Sequence of chain 1.C:
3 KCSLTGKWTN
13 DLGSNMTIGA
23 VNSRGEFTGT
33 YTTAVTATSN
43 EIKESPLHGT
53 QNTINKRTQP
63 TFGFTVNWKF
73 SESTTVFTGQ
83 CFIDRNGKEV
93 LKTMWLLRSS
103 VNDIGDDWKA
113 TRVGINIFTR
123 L

Sequence of chain 1.A:
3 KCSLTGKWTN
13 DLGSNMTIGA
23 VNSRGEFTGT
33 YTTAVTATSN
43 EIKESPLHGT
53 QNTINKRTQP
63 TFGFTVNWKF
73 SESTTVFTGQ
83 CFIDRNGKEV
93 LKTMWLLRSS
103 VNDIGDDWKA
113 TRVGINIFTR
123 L

Binding-site contacts:
Ligand atom N2 contacts residue THR35 of chain 1.A at 3.0 Å (h-bond).
Ligand atom C7 contacts residue THR35 of chain 1.A at 3.7 Å.
Ligand atom C10 contacts residue SER73 of chain 1.A at 3.7 Å.
Ligand atom C5 contacts residue TRP97 of chain 1.A at 3.9 Å (hydrophobic).
Ligand atom C16 contacts residue SER101 of chain 1.A at 3.7 Å.
Ligand atom O11 contacts residue THR40 of chain 1.A at 2.8 Å.
Ligand atom C11 contacts residue SER75 of chain 1.A at 3.9 Å.
Ligand atom O11 contacts residue ALA39 of chain 1.A at 2.8 Å (h-bond).
Ligand atom C11 contacts residue ALA39 of chain 1.A at 4.0 Å (hydrophobic).
Ligand atom C10 contacts residue THR40 of chain 1.A at 3.2 Å.
Ligand atom C3 contacts residue SER16 of chain 1.A at 3.8 Å.
Ligand atom O3 contacts residue SER16 of chain 1.A at 2.8 Å (h-bond).
Ligand atom C6 contacts residue TRP97 of chain 1.A at 3.4 Å (hydrophobic).
Ligand atom C4 contacts residue TRP110 of chain 1.C at 3.8 Å (hydrophobic).
Ligand atom C3 contacts residue TYR33 of chain 1.A at 3.5 Å (hydrophobic).
Ligand atom O3 contacts residue ASN118 of chain 1.A at 3.9 Å.
Ligand atom C1 contacts residue SER73 of chain 1.A at 3.5 Å.
Ligand atom C3 contacts residue ASN118 of chain 1.A at 3.9 Å.
Ligand atom C16 contacts residue ALA39 of chain 1.A at 3.9 Å (hydrophobic).
Ligand atom C1 contacts residue SER75 of chain 1.A at 2.5 Å.
Ligand atom N1 contacts residue ASN118 of chain 1.A at 3.1 Å (h-bond).
Ligand atom O11 contacts residue THR38 of chain 1.A at 3.8 Å.
Ligand atom C7 contacts residue VAL37 of chain 1.A at 3.6 Å (hydrophobic).
Ligand atom C3 contacts residue THR35 of chain 1.A at 3.8 Å.
Ligand atom C2 contacts residue TRP70 of chain 1.A at 3.8 Å (hydrophobic).
Ligand atom C16 contacts residue SER75 of chain 1.A at 2.8 Å.
Ligand atom C6 contacts residue THR77 of chain 1.A at 3.8 Å.
Ligand atom C1 contacts residue LEU99 of chain 1.A at 3.9 Å (hydrophobic).
Ligand atom C16 contacts residue THR40 of chain 1.A at 3.7 Å.
Ligand atom C1 contacts residue THR40 of chain 1.A at 3.1 Å.
Ligand atom C4 contacts residue VAL37 of chain 1.A at 3.9 Å (hydrophobic).
Ligand atom O3 contacts residue THR35 of chain 1.A at 3.8 Å.
Ligand atom N2 contacts residue VAL37 of chain 1.A at 3.7 Å.
Ligand atom O3 contacts residue ASN12 of chain 1.A at 3.2 Å (h-bond).
Ligand atom C7 contacts residue TRP70 of chain 1.A at 3.6 Å (hydrophobic).
Ligand atom C2 contacts residue TRP110 of chain 1.C at 4.0 Å (hydrophobic).
Ligand atom C11 contacts residue THR40 of chain 1.A at 2.7 Å.
Ligand atom C9 contacts residue PHE72 of chain 1.A at 3.7 Å (hydrophobic).
Ligand atom O3 contacts residue TYR33 of chain 1.A at 2.8 Å (h-bond).
Ligand atom C9 contacts residue THR38 of chain 1.A at 3.9 Å.

The protein below binds the small molecule below.
Small molecule (SMILES): C[C@@H]1NC(=O)N[C@@H]1CCCCCC(=O)c1ccc2ccc3cccc4ccc1c2c34